This small molecule binds to this protein.
Small molecule (SMILES): COc1cc(-c2cncc(-c3ccc(C4CCN(C)CC4)cc3)c2C)cc(OC)c1OC

Sequence of chain 1.A:
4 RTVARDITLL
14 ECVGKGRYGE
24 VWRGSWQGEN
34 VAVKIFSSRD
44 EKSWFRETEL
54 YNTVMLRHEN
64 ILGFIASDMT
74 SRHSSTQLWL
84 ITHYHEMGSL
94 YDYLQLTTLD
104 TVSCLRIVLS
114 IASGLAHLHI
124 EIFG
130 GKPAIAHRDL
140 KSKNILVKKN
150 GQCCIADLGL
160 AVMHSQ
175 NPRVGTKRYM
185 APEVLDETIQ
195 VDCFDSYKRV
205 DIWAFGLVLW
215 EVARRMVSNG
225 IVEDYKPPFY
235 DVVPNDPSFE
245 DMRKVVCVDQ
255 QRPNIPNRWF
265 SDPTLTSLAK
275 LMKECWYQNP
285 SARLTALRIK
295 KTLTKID

Binding-site contacts:
Ligand atom O02 contacts residue LYS37 of chain 1.A at 3.5 Å.
Ligand atom C32 contacts residue LEU83 of chain 1.A at 3.8 Å (hydrophobic).
Ligand atom C14 contacts residue GLY91 of chain 1.A at 3.8 Å.
Ligand atom C11 contacts residue GLY91 of chain 1.A at 3.8 Å.
Ligand atom C04 contacts residue ALA35 of chain 1.A at 3.8 Å (hydrophobic).
Ligand atom C14 contacts residue VAL16 of chain 1.A at 4.0 Å (hydrophobic).
Ligand atom C12 contacts residue GLY91 of chain 1.A at 3.6 Å.
Ligand atom C32 contacts residue ASP156 of chain 1.A at 3.7 Å.
Ligand atom C09 contacts residue HIS88 of chain 1.A at 3.2 Å.
Ligand atom C04 contacts residue VAL24 of chain 1.A at 3.8 Å (hydrophobic).
Ligand atom C21 contacts residue ASP95 of chain 1.A at 2.9 Å.
Ligand atom N08 contacts residue HIS88 of chain 1.A at 3.0 Å (h-bond).
Ligand atom C23 contacts residue VAL16 of chain 1.A at 3.7 Å (hydrophobic).
Ligand atom O28 contacts residue ALA155 of chain 1.A at 3.6 Å.
Ligand atom C01 contacts residue THR85 of chain 1.A at 3.4 Å.
Ligand atom C16 contacts residue VAL16 of chain 1.A at 3.8 Å (hydrophobic).
Ligand atom C29 contacts residue LYS142 of chain 1.A at 3.5 Å.
Ligand atom C01 contacts residue LEU83 of chain 1.A at 3.5 Å (hydrophobic).
Ligand atom C20 contacts residue ASP95 of chain 1.A at 3.1 Å.
Ligand atom N18 contacts residue ASP95 of chain 1.A at 4.0 Å.
Ligand atom C22 contacts residue VAL16 of chain 1.A at 3.7 Å (hydrophobic).
Ligand atom O31 contacts residue LYS37 of chain 1.A at 3.6 Å.
Ligand atom C01 contacts residue LYS37 of chain 1.A at 3.5 Å.
Ligand atom C13 contacts residue GLY91 of chain 1.A at 3.6 Å.
Ligand atom C19 contacts residue ASP95 of chain 1.A at 3.6 Å.
Ligand atom C13 contacts residue VAL16 of chain 1.A at 3.9 Å (hydrophobic).
Ligand atom C09 contacts residue TYR87 of chain 1.A at 3.8 Å (hydrophobic).
Ligand atom C23 contacts residue TYR87 of chain 1.A at 3.4 Å (hydrophobic).
Ligand atom C03 contacts residue LEU65 of chain 1.A at 3.9 Å (hydrophobic).
Ligand atom C25 contacts residue VAL24 of chain 1.A at 3.8 Å (hydrophobic).
Ligand atom C22 contacts residue TYR87 of chain 1.A at 3.6 Å (hydrophobic).
Ligand atom C01 contacts residue ALA35 of chain 1.A at 3.6 Å (hydrophobic).
Ligand atom C22 contacts residue GLY91 of chain 1.A at 4.0 Å.
Ligand atom C29 contacts residue ASN143 of chain 1.A at 3.5 Å.
Ligand atom C07 contacts residue ALA35 of chain 1.A at 3.7 Å (hydrophobic).
Ligand atom C23 contacts residue HIS88 of chain 1.A at 3.8 Å.
Ligand atom C29 contacts residue ALA155 of chain 1.A at 3.8 Å (hydrophobic).
Ligand atom N08 contacts residue TYR87 of chain 1.A at 3.8 Å.
Ligand atom C11 contacts residue VAL16 of chain 1.A at 3.9 Å (hydrophobic).
Ligand atom C04 contacts residue THR85 of chain 1.A at 3.8 Å.